The protein below binds the small molecule below.
Small molecule (SMILES): CC(=O)N[C@H]1[C@H](O[C@H]2[C@H](O)[C@@H](NC(C)=O)CO[C@@H]2CO)O[C@H](CO)[C@@H](O[C@@H]2O[C@H](CO)[C@@H](O)[C@H](O)[C@@H]2O)[C@@H]1O

Sequence of chain 1.B:
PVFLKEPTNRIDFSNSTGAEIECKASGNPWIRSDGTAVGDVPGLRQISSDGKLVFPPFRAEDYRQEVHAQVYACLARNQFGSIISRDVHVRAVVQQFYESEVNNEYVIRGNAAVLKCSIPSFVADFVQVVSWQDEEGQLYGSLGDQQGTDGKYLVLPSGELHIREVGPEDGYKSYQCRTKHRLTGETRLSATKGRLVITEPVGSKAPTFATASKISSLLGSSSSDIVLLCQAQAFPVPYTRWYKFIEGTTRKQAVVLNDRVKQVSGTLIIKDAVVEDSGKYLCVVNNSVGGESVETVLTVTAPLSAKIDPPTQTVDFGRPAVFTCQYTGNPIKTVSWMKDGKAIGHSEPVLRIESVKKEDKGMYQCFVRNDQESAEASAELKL

Binding-site contacts:
Ligand atom O3 contacts residue GLN107 of chain 1.B at 4.1 Å.
Ligand atom C8 contacts residue ALA72 of chain 1.B at 3.7 Å (hydrophobic).
Ligand atom O6 contacts residue SER23 of chain 1.B at 3.2 Å.
Ligand atom C1 contacts residue ASN22 of chain 1.B at 1.5 Å.
Ligand atom C7 contacts residue ASN22 of chain 1.B at 4.3 Å.
Ligand atom C5 contacts residue ASN22 of chain 1.B at 3.6 Å.
Ligand atom C7 contacts residue ALA72 of chain 1.B at 4.1 Å (hydrophobic).
Ligand atom C6 contacts residue SER23 of chain 1.B at 3.7 Å.
Ligand atom C2 contacts residue GLN107 of chain 1.B at 4.1 Å.
Ligand atom C8 contacts residue GLN107 of chain 1.B at 3.5 Å.
Ligand atom C2 contacts residue ASN22 of chain 1.B at 2.6 Å.
Ligand atom C2 contacts residue VAL106 of chain 1.B at 3.8 Å (hydrophobic).
Ligand atom O7 contacts residue GLN107 of chain 1.B at 3.9 Å.
Ligand atom C1 contacts residue VAL106 of chain 1.B at 4.2 Å (hydrophobic).
Ligand atom O5 contacts residue ASN22 of chain 1.B at 2.3 Å (h-bond).
Ligand atom N2 contacts residue VAL106 of chain 1.B at 3.6 Å.
Ligand atom O5 contacts residue SER23 of chain 1.B at 4.1 Å.
Ligand atom C8 contacts residue GLU73 of chain 1.B at 3.8 Å.
Ligand atom N2 contacts residue ALA72 of chain 1.B at 3.8 Å.
Ligand atom C8 contacts residue VAL106 of chain 1.B at 4.4 Å (hydrophobic).
Ligand atom N2 contacts residue ASN22 of chain 1.B at 3.1 Å (h-bond).
Ligand atom C8 contacts residue VAL214 of chain 1.A at 3.7 Å (hydrophobic).
Ligand atom O5 contacts residue GLN107 of chain 1.B at 4.5 Å.
Ligand atom C3 contacts residue ASN22 of chain 1.B at 3.9 Å.
Ligand atom C6 contacts residue ASN22 of chain 1.B at 4.2 Å.
Ligand atom C7 contacts residue VAL106 of chain 1.B at 3.8 Å (hydrophobic).
Ligand atom C4 contacts residue ASN22 of chain 1.B at 4.3 Å.
Ligand atom O7 contacts residue VAL106 of chain 1.B at 4.2 Å.
Ligand atom C7 contacts residue VAL214 of chain 1.A at 4.4 Å (hydrophobic).

Sequence of chain 1.A:
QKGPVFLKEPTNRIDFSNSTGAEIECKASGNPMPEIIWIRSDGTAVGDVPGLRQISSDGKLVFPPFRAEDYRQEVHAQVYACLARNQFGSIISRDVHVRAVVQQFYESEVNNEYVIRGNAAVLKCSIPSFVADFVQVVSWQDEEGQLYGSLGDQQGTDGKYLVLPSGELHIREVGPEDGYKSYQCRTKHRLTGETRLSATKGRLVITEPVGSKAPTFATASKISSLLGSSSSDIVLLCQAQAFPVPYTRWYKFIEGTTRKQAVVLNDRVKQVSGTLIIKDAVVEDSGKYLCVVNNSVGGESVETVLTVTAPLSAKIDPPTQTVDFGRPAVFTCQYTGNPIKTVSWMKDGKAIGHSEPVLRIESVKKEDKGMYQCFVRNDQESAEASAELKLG